Binding-site contacts:
Ligand atom CAT contacts residue ASN54 of chain 1.D at 3.6 Å.
Ligand atom CAA contacts residue ALA98 of chain 1.D at 3.4 Å (hydrophobic).
Ligand atom NAV contacts residue ASP81 of chain 1.D at 2.8 Å (salt-bridge).
Ligand atom OCJ contacts residue ARG84 of chain 1.D at 3.3 Å (salt-bridge).
Ligand atom OCJ contacts residue GLU58 of chain 1.D at 3.4 Å (salt-bridge).
Ligand atom CLW contacts residue ASN54 of chain 1.D at 3.5 Å.
Ligand atom CAY contacts residue ILE175 of chain 1.D at 3.6 Å (hydrophobic).
Ligand atom CAU contacts residue ASP81 of chain 1.D at 3.5 Å.
Ligand atom CAU contacts residue THR173 of chain 1.D at 3.6 Å.
Ligand atom CAK contacts residue VAL101 of chain 1.D at 3.6 Å (hydrophobic).
Ligand atom OAQ contacts residue THR173 of chain 1.D at 3.7 Å.
Ligand atom NAV contacts residue THR173 of chain 1.D at 3.5 Å.
Ligand atom OAQ contacts residue ASP81 of chain 1.D at 3.7 Å.
Ligand atom CAS contacts residue ASN54 of chain 1.D at 3.6 Å.
Ligand atom CAK contacts residue ILE102 of chain 1.D at 3.6 Å (hydrophobic).
Ligand atom CAY contacts residue THR173 of chain 1.D at 3.8 Å.
Ligand atom CCI contacts residue ARG84 of chain 1.D at 3.6 Å.
Ligand atom NCA contacts residue HIS107 of chain 1.D at 3.6 Å.
Ligand atom CAY contacts residue SER55 of chain 1.D at 3.3 Å.
Ligand atom CBZ contacts residue HIS107 of chain 1.D at 3.3 Å.
Ligand atom CBK contacts residue VAL105 of chain 1.D at 3.6 Å (hydrophobic).
Ligand atom CAU contacts residue SER55 of chain 1.D at 3.7 Å.
Ligand atom CAS contacts residue ILE86 of chain 1.D at 3.7 Å (hydrophobic).
Ligand atom CAY contacts residue ASP81 of chain 1.D at 3.4 Å.
Ligand atom CAM contacts residue GLU58 of chain 1.D at 3.2 Å.
Ligand atom OCK contacts residue PRO87 of chain 1.D at 3.4 Å.
Ligand atom CCD contacts residue GLU58 of chain 1.D at 3.6 Å.
Ligand atom OCB contacts residue HIS107 of chain 1.D at 3.1 Å.
Ligand atom CLX contacts residue ASN54 of chain 1.D at 3.8 Å.
Ligand atom CLX contacts residue ILE175 of chain 1.D at 3.2 Å.
Ligand atom CCD contacts residue ARG84 of chain 1.D at 3.6 Å.
Ligand atom OBH contacts residue GLY109 of chain 1.D at 2.9 Å (h-bond).
Ligand atom CCF contacts residue ILE86 of chain 1.D at 3.7 Å (hydrophobic).
Ligand atom OCK contacts residue ILE86 of chain 1.D at 3.2 Å.
Ligand atom OBH contacts residue ALA108 of chain 1.D at 3.4 Å.
Ligand atom NAV contacts residue SER55 of chain 1.D at 3.6 Å.
Ligand atom OAQ contacts residue ARG84 of chain 1.D at 3.7 Å.
Ligand atom OCK contacts residue GLY85 of chain 1.D at 3.5 Å (h-bond).
Ligand atom CAN contacts residue GLU58 of chain 1.D at 3.4 Å.
Ligand atom OAQ contacts residue GLU58 of chain 1.D at 3.6 Å (salt-bridge).

Sequence of chain 1.D:
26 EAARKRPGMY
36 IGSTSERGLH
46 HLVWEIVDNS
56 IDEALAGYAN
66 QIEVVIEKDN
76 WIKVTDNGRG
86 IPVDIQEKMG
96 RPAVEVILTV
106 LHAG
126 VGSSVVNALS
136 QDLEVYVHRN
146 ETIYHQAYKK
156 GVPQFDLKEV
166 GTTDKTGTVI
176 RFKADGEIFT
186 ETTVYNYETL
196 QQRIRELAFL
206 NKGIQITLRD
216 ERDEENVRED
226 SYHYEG

This protein binds this small molecule.
Small molecule (SMILES): C=C1CC[C@@H](O[C@H]2C[C@@](O)([C@H](C)NC(=O)c3[nH]c(C)c(Cl)c3Cl)[C@H](O)[C@@H](C)O2)[C@@H]2C=C[C@H](C)[C@H](C(=O)C3=C(O)[C@H](C(C)C)N([C@@H]4O[C@@H](C)[C@@H](OC(N)=O)[C@@H](OC(C)=O)[C@H]4OC)C3=O)[C@@H]12